Binding-site contacts:
Ligand atom P contacts residue LYS21 of chain 30.C at 3.4 Å.
Ligand atom C5' contacts residue ASN414 of chain 26.A at 3.3 Å.
Ligand atom P contacts residue ARG412 of chain 26.A at 2.6 Å.
Ligand atom OP1 contacts residue LYS21 of chain 30.C at 3.9 Å.
Ligand atom OP2 contacts residue ARG18 of chain 30.C at 3.7 Å.
Ligand atom C1' contacts residue ASN414 of chain 26.A at 4.1 Å.
Ligand atom C4' contacts residue ARG412 of chain 26.A at 4.4 Å.
Ligand atom C2' contacts residue VAL47 of chain 26.A at 4.3 Å (hydrophobic).
Ligand atom O4' contacts residue ASN414 of chain 26.A at 2.9 Å (h-bond).
Ligand atom O5' contacts residue ARG412 of chain 26.A at 3.1 Å (salt-bridge).
Ligand atom OP2 contacts residue LYS21 of chain 30.C at 2.7 Å (salt-bridge).
Ligand atom OP2 contacts residue ARG412 of chain 26.A at 1.4 Å (salt-bridge).
Ligand atom O3' contacts residue VAL47 of chain 26.A at 3.1 Å.
Ligand atom C4' contacts residue ASN414 of chain 26.A at 3.0 Å.
Ligand atom C5' contacts residue ARG412 of chain 26.A at 3.0 Å.
Ligand atom C4' contacts residue VAL47 of chain 26.A at 4.1 Å (hydrophobic).
Ligand atom OP1 contacts residue ARG412 of chain 26.A at 3.8 Å.
Ligand atom O3' contacts residue ARG412 of chain 26.A at 4.3 Å.
Ligand atom C3' contacts residue VAL47 of chain 26.A at 4.0 Å (hydrophobic).
Ligand atom C3' contacts residue ASN414 of chain 26.A at 4.5 Å.
Ligand atom OP1 contacts residue ARG18 of chain 30.C at 4.0 Å.

Sequence of chain 30.C:
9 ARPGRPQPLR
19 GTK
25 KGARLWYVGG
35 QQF

A protein and the small-molecule ligand that binds it are described below.
Small molecule (SMILES): Nc1ccn([C@H]2C[C@H](O)[C@@H](COP(=O)(O)O)O2)c(=O)n1

Sequence of chain 26.A:
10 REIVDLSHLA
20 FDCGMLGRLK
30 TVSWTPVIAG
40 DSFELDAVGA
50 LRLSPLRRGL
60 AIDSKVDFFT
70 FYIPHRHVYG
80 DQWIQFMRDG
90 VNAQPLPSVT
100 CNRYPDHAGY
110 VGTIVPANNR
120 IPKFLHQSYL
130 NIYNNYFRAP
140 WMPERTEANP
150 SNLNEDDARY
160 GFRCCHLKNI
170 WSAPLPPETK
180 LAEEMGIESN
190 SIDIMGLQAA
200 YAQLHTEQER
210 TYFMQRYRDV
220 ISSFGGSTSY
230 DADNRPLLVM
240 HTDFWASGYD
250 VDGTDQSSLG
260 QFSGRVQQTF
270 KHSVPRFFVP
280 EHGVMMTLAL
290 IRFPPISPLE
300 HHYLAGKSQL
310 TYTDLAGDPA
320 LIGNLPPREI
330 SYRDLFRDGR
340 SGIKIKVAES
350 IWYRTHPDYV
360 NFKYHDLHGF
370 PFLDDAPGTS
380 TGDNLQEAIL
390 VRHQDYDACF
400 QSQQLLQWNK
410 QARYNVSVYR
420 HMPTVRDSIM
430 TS